This protein binds this small molecule.
Small molecule (SMILES): C=Cc1cc[n+]([Co]23(N=[N+]=[N-])(N(O)C(C)=C(C)N2O)N(O)C(C)=C(C)N3O)cc1

Sequence of chain 1.K:
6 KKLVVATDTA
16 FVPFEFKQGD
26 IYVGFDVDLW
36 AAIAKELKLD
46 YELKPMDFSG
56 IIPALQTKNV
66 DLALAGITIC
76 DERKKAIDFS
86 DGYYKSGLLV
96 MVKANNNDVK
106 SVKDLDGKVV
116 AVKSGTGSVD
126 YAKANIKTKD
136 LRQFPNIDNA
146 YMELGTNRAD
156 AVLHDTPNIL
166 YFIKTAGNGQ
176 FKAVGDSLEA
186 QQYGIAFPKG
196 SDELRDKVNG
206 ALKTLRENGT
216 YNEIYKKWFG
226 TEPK

Binding-site contacts:
Ligand atom CO01 contacts residue CYS75 of chain 1.K at 2.3 Å.
Ligand atom C25 contacts residue THR121 of chain 1.K at 4.3 Å.
Ligand atom C23 contacts residue CYS75 of chain 1.K at 3.5 Å (hydrophobic).
Ligand atom N11 contacts residue GLU184 of chain 1.K at 4.2 Å.
Ligand atom C24 contacts residue ASP125 of chain 1.K at 2.5 Å.
Ligand atom C27 contacts residue ASP76 of chain 1.K at 4.2 Å.
Ligand atom C23 contacts residue ASP76 of chain 1.K at 4.3 Å.
Ligand atom C21 contacts residue ASP125 of chain 1.K at 3.9 Å.
Ligand atom O05 contacts residue ILE74 of chain 1.K at 4.4 Å.
Ligand atom C22 contacts residue CYS75 of chain 1.K at 3.6 Å (hydrophobic).
Ligand atom N12 contacts residue CYS75 of chain 1.K at 2.9 Å (h-bond).
Ligand atom N09 contacts residue GLU77 of chain 1.K at 4.0 Å.
Ligand atom O05 contacts residue CYS75 of chain 1.K at 3.9 Å.
Ligand atom C21 contacts residue CYS75 of chain 1.K at 3.6 Å (hydrophobic).
Ligand atom N13 contacts residue GLU184 of chain 1.K at 4.2 Å.
Ligand atom O04 contacts residue THR73 of chain 1.K at 4.3 Å.
Ligand atom N10 contacts residue CYS75 of chain 1.K at 3.1 Å (h-bond).
Ligand atom O04 contacts residue CYS75 of chain 1.K at 3.9 Å.
Ligand atom N11 contacts residue CYS75 of chain 1.K at 3.1 Å (h-bond).
Ligand atom C22 contacts residue ASP76 of chain 1.K at 4.5 Å.
Ligand atom O06 contacts residue CYS75 of chain 1.K at 3.5 Å (h-bond).
Ligand atom C25 contacts residue ARG78 of chain 1.K at 3.9 Å.
Ligand atom O03 contacts residue ASP125 of chain 1.K at 4.5 Å.
Ligand atom O04 contacts residue GLY122 of chain 1.K at 4.5 Å.
Ligand atom C21 contacts residue GLY122 of chain 1.K at 4.2 Å.
Ligand atom C20 contacts residue CYS75 of chain 1.K at 3.5 Å (hydrophobic).
Ligand atom O05 contacts residue THR73 of chain 1.K at 4.3 Å.
Ligand atom C20 contacts residue ASP125 of chain 1.K at 3.3 Å.
Ligand atom C25 contacts residue ASP125 of chain 1.K at 3.9 Å.
Ligand atom N12 contacts residue ASP76 of chain 1.K at 4.4 Å.
Ligand atom O03 contacts residue CYS75 of chain 1.K at 3.5 Å (h-bond).
Ligand atom C25 contacts residue GLY122 of chain 1.K at 2.9 Å.
Ligand atom N13 contacts residue CYS75 of chain 1.K at 4.3 Å.
Ligand atom O06 contacts residue GLU77 of chain 1.K at 3.9 Å.
Ligand atom O03 contacts residue GLU77 of chain 1.K at 3.2 Å.
Ligand atom O05 contacts residue GLU184 of chain 1.K at 3.7 Å.
Ligand atom N09 contacts residue ASP125 of chain 1.K at 4.2 Å.
Ligand atom N09 contacts residue CYS75 of chain 1.K at 2.9 Å (h-bond).
Ligand atom N12 contacts residue GLU77 of chain 1.K at 4.5 Å.